Binding-site contacts:
Ligand atom O contacts residue GLY228 of chain 1.E at 3.8 Å.
Ligand atom OE1 contacts residue VAL227 of chain 1.E at 3.6 Å (h-bond).
Ligand atom C contacts residue ARG129 of chain 1.E at 3.8 Å.
Ligand atom OE1 contacts residue PHE230 of chain 1.E at 3.6 Å.
Ligand atom C contacts residue GLY228 of chain 1.E at 4.3 Å.
Ligand atom N contacts residue GLY229 of chain 1.E at 4.0 Å.
Ligand atom OE1 contacts residue GLY229 of chain 1.E at 3.6 Å (h-bond).
Ligand atom O contacts residue ARG129 of chain 1.E at 2.8 Å (salt-bridge).
Ligand atom CG contacts residue ASN231 of chain 1.E at 4.0 Å.
Ligand atom OE2 contacts residue THR232 of chain 1.E at 4.3 Å.
Ligand atom OE2 contacts residue PHE230 of chain 1.E at 3.4 Å (h-bond).
Ligand atom O contacts residue GLY229 of chain 1.E at 4.3 Å.
Ligand atom CB contacts residue GLY229 of chain 1.E at 3.7 Å.
Ligand atom CD contacts residue GLY229 of chain 1.E at 3.9 Å.
Ligand atom CA contacts residue GLY229 of chain 1.E at 4.2 Å.
Ligand atom OE1 contacts residue ASN231 of chain 1.E at 4.3 Å.
Ligand atom CD contacts residue PHE230 of chain 1.E at 3.8 Å (hydrophobic).
Ligand atom OE2 contacts residue GLY229 of chain 1.E at 3.8 Å.
Ligand atom C contacts residue GLY229 of chain 1.E at 4.2 Å.
Ligand atom CG contacts residue GLY229 of chain 1.E at 4.5 Å.
Ligand atom OE2 contacts residue ASN231 of chain 1.E at 2.7 Å (h-bond).
Ligand atom OXT contacts residue ARG129 of chain 1.E at 4.1 Å.
Ligand atom OE1 contacts residue GLY228 of chain 1.E at 4.3 Å.
Ligand atom CD contacts residue ASN231 of chain 1.E at 3.6 Å.

Sequence of chain 1.E:
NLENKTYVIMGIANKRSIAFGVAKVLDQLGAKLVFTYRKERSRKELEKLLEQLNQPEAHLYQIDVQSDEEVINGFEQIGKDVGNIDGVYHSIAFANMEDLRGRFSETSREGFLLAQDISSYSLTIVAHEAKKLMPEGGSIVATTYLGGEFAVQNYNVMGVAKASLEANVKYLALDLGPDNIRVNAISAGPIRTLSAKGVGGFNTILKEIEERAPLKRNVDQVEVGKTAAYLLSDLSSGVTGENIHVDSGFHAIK

A protein and the small-molecule ligand that binds it are described below.
Small molecule (SMILES): N[C@@H](CCC(=O)O)C(=O)O